Binding-site contacts:
Ligand atom C24 contacts residue GLN125 of chain 1.GC at 3.5 Å.
Ligand atom C48 contacts residue PHE344 of chain 1.GC at 3.5 Å (hydrophobic).
Ligand atom C36 contacts residue ALA387 of chain 1.GC at 3.6 Å (hydrophobic).
Ligand atom C22 contacts residue GLN125 of chain 1.GC at 3.1 Å.
Ligand atom C16 contacts residue GLU162 of chain 1.GC at 3.2 Å.
Ligand atom C38 contacts residue ARG389 of chain 1.GC at 3.6 Å.
Ligand atom C23 contacts residue GLN125 of chain 1.GC at 3.5 Å.
Ligand atom C25 contacts residue ALA387 of chain 1.GC at 3.4 Å (hydrophobic).
Ligand atom C27 contacts residue PHE386 of chain 1.GC at 3.6 Å (hydrophobic).
Ligand atom C47 contacts residue VAL126 of chain 1.GC at 3.2 Å (hydrophobic).
Ligand atom C25 contacts residue GLN125 of chain 1.GC at 3.7 Å.
Ligand atom O27 contacts residue ALA397 of chain 1.GC at 3.0 Å.
Ligand atom C42 contacts residue ARG124 of chain 1.GC at 3.6 Å.
Ligand atom O29 contacts residue PHE386 of chain 1.GC at 3.1 Å.
Ligand atom C10 contacts residue GLU326 of chain 1.GC at 2.9 Å.
Ligand atom C12 contacts residue GLU327 of chain 1.GC at 3.5 Å.
Ligand atom C28 contacts residue GLN125 of chain 1.GC at 3.7 Å.
Ligand atom O4 contacts residue TYR161 of chain 1.GC at 3.5 Å (h-bond).
Ligand atom O15 contacts residue TYR161 of chain 1.GC at 3.0 Å (h-bond).
Ligand atom O27 contacts residue PHE386 of chain 1.GC at 2.5 Å (h-bond).
Ligand atom C37 contacts residue ILE93 of chain 1.GC at 3.2 Å (hydrophobic).
Ligand atom C39 contacts residue THR394 of chain 1.GC at 3.5 Å.
Ligand atom C24 contacts residue ALA397 of chain 1.GC at 3.5 Å (hydrophobic).
Ligand atom C38 contacts residue ILE93 of chain 1.GC at 3.3 Å (hydrophobic).
Ligand atom C45 contacts residue ARG385 of chain 1.GC at 3.5 Å.
Ligand atom C10 contacts residue GLU327 of chain 1.GC at 3.4 Å.
Ligand atom C5 contacts residue LEU121 of chain 1.GC at 3.7 Å (hydrophobic).
Ligand atom O4 contacts residue LEU121 of chain 1.GC at 2.8 Å.
Ligand atom O29 contacts residue ARG385 of chain 1.GC at 3.7 Å.
Ligand atom C25 contacts residue ALA397 of chain 1.GC at 3.3 Å (hydrophobic).
Ligand atom C43 contacts residue GLU327 of chain 1.GC at 3.3 Å.
Ligand atom C47 contacts residue ALA97 of chain 1.GC at 3.2 Å (hydrophobic).
Ligand atom C41 contacts residue TYR161 of chain 1.GC at 3.7 Å (hydrophobic).
Ligand atom N26 contacts residue GLN125 of chain 1.GC at 2.8 Å (h-bond).
Ligand atom C15 contacts residue GLU162 of chain 1.GC at 3.0 Å.
Ligand atom O7 contacts residue TYR161 of chain 1.GC at 3.4 Å (h-bond).
Ligand atom O16 contacts residue ARG124 of chain 1.GC at 3.4 Å.
Ligand atom C7 contacts residue TYR161 of chain 1.GC at 3.5 Å (hydrophobic).
Ligand atom C46 contacts residue ARG385 of chain 1.GC at 3.5 Å.
Ligand atom C27 contacts residue GLN125 of chain 1.GC at 3.7 Å.

This small molecule binds to this protein.
Small molecule (SMILES): C/C=C\C=C\[C@@H]1O[C@](O)([C@H](CC)C(=O)NC/C=C/C=C(\C)[C@@H](OC)[C@@H](C)[C@@H]2O[C@H](/C=C/C=C/C=C(\C)C(=O)c3c(O)cc[nH]c3=O)[C@H](O)[C@@H]2O)[C@H](O)[C@H](O)C1(C)C

Sequence of chain 1.GC:
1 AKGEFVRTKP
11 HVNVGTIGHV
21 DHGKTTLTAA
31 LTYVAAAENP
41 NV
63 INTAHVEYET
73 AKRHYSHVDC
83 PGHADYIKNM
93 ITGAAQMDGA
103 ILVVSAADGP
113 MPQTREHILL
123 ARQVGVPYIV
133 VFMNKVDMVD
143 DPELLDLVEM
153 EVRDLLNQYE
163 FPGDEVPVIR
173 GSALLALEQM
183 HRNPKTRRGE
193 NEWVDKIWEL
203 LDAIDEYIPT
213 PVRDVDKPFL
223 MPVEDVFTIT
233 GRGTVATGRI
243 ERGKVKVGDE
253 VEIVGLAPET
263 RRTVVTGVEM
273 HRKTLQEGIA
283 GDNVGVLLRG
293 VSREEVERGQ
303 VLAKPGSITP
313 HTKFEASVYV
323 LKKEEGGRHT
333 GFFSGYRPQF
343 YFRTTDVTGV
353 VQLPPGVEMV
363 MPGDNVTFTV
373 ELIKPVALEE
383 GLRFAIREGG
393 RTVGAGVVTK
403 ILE